Binding-site contacts:
Ligand atom CAJ contacts residue TYR183 of chain 1.G at 3.4 Å (hydrophobic).
Ligand atom CAL contacts residue NAP1 of chain 1.BA at 3.4 Å.
Ligand atom OAA contacts residue TYR183 of chain 1.G at 2.5 Å (h-bond).
Ligand atom CL1 contacts residue TYR173 of chain 1.G at 3.5 Å.
Ligand atom OAA contacts residue LYS190 of chain 1.G at 4.0 Å.
Ligand atom CAC contacts residue LEU128 of chain 1.G at 4.0 Å (hydrophobic).
Ligand atom CAG contacts residue TYR183 of chain 1.G at 4.2 Å (hydrophobic).
Ligand atom CAD contacts residue SER223 of chain 1.G at 4.0 Å.
Ligand atom CAF contacts residue ALA121 of chain 1.G at 3.8 Å (hydrophobic).
Ligand atom CAF contacts residue SER223 of chain 1.G at 3.4 Å.
Ligand atom CAH contacts residue VAL227 of chain 1.G at 4.0 Å (hydrophobic).
Ligand atom CAO contacts residue NAP1 of chain 1.BA at 3.5 Å.
Ligand atom CAM contacts residue TYR183 of chain 1.G at 3.4 Å (hydrophobic).
Ligand atom CAC contacts residue ALA123 of chain 1.G at 4.0 Å (hydrophobic).
Ligand atom CAD contacts residue PHE122 of chain 1.G at 4.0 Å (hydrophobic).
Ligand atom CAE contacts residue VAL227 of chain 1.G at 3.9 Å (hydrophobic).
Ligand atom CAD contacts residue MET186 of chain 1.G at 4.0 Å (hydrophobic).
Ligand atom CL1 contacts residue PHE230 of chain 1.G at 3.8 Å.
Ligand atom CAN contacts residue SER223 of chain 1.G at 3.6 Å.
Ligand atom CAE contacts residue LEU128 of chain 1.G at 3.9 Å (hydrophobic).
Ligand atom CL1 contacts residue NAP1 of chain 1.BA at 3.7 Å.
Ligand atom OAK contacts residue NAP1 of chain 1.BA at 3.2 Å (h-bond).
Ligand atom OAA contacts residue NAP1 of chain 1.BA at 2.8 Å (h-bond).
Ligand atom CAG contacts residue VAL227 of chain 1.G at 3.6 Å (hydrophobic).
Ligand atom CAH contacts residue PHE230 of chain 1.G at 3.7 Å (hydrophobic).
Ligand atom CAJ contacts residue NAP1 of chain 1.BA at 3.5 Å.
Ligand atom CAI contacts residue NAP1 of chain 1.BA at 3.4 Å.
Ligand atom CAH contacts residue ALA224 of chain 1.G at 3.6 Å (hydrophobic).
Ligand atom CAC contacts residue MET186 of chain 1.G at 3.7 Å (hydrophobic).
Ligand atom CAM contacts residue NAP1 of chain 1.BA at 3.6 Å.
Ligand atom CAH contacts residue NAP1 of chain 1.BA at 3.1 Å.
Ligand atom CAF contacts residue NAP1 of chain 1.BA at 3.6 Å.
Ligand atom CAL contacts residue TYR183 of chain 1.G at 4.2 Å (hydrophobic).
Ligand atom CAD contacts residue ALA121 of chain 1.G at 3.8 Å (hydrophobic).
Ligand atom CAI contacts residue VAL227 of chain 1.G at 4.0 Å (hydrophobic).
Ligand atom CAI contacts residue ALA224 of chain 1.G at 3.6 Å (hydrophobic).
Ligand atom CAN contacts residue NAP1 of chain 1.BA at 3.6 Å.
Ligand atom CAE contacts residue MET186 of chain 1.G at 4.2 Å (hydrophobic).
Ligand atom CAJ contacts residue TYR173 of chain 1.G at 3.9 Å (hydrophobic).
Ligand atom OAK contacts residue SER223 of chain 1.G at 3.9 Å.

The small molecule below binds the protein below.
Small molecule (SMILES): Oc1cc(Cl)ccc1Oc1ccccc1

Sequence of chain 1.G:
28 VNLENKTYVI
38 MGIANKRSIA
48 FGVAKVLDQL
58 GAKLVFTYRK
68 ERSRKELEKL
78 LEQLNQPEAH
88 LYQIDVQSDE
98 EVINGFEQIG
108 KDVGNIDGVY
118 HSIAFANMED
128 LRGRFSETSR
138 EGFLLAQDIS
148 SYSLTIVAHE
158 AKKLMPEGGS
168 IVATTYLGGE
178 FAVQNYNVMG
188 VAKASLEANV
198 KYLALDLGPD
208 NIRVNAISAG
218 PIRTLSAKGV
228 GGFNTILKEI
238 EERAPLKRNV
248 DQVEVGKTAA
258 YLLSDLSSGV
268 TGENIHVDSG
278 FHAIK